Sequence of chain 1.P:
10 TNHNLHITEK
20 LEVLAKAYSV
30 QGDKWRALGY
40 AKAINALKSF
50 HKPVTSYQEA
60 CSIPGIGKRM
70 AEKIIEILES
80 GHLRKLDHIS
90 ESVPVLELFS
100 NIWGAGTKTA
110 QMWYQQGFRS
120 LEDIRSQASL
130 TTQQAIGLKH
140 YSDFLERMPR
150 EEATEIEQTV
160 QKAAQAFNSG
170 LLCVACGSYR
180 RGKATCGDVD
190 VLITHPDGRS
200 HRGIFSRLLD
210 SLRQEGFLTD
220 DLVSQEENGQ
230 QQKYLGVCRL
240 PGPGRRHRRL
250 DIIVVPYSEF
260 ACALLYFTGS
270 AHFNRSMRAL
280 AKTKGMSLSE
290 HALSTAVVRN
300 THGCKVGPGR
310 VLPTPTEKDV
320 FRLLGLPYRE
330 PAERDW

A protein and the small-molecule ligand that binds it are described below.
Small molecule (SMILES): Nc1ccn([C@H]2C[C@H](O[P](=O)(O)OC[C@H]3O[C@@H](n4cnc5c(=O)nc(N)[nH]c54)C[C@@H]3O)[C@@H](CO[P](=O)(O)O[C@H]3C[C@H](n4ccc(N)nc4=O)O[C@@H]3CO[P](=O)(O)O[C@H]3C[C@H](n4cnc5c(=O)nc(N)[nH]c54)O[C@@H]3COP(=O)(O)O)O2)c(=O)n1

Binding-site contacts:
Ligand atom N3 contacts residue GLY38 of chain 1.P at 3.4 Å.
Ligand atom O3' contacts residue MET69 of chain 1.P at 3.7 Å.
Ligand atom O5' contacts residue ARG35 of chain 1.P at 3.8 Å.
Ligand atom C6 contacts residue TRP34 of chain 1.P at 3.5 Å (hydrophobic).
Ligand atom N9 contacts residue ARG35 of chain 1.P at 3.9 Å.
Ligand atom O6 contacts residue TRP34 of chain 1.P at 3.3 Å.
Ligand atom C4 contacts residue TRP34 of chain 1.P at 3.5 Å (hydrophobic).
Ligand atom C2 contacts residue TRP34 of chain 1.P at 3.4 Å (hydrophobic).
Ligand atom OP3 contacts residue ARG68 of chain 1.P at 3.8 Å.
Ligand atom OP1 contacts residue GLY66 of chain 1.P at 2.8 Å (h-bond).
Ligand atom C5 contacts residue TRP34 of chain 1.P at 3.7 Å (hydrophobic).
Ligand atom O3' contacts residue GLY64 of chain 1.P at 3.6 Å (h-bond).
Ligand atom P contacts residue GLY66 of chain 1.P at 3.9 Å.
Ligand atom C5' contacts residue GLY64 of chain 1.P at 3.3 Å.
Ligand atom C4' contacts residue GLY64 of chain 1.P at 3.3 Å.
Ligand atom OP1 contacts residue TYR39 of chain 1.P at 2.7 Å (h-bond).
Ligand atom N3 contacts residue TRP34 of chain 1.P at 3.5 Å (h-bond).
Ligand atom C5' contacts residue GLY66 of chain 1.P at 3.8 Å.
Ligand atom P contacts residue GLY64 of chain 1.P at 3.8 Å.
Ligand atom N7 contacts residue ARG35 of chain 1.P at 3.9 Å.
Ligand atom OP1 contacts residue ARG68 of chain 1.P at 3.8 Å.
Ligand atom O6 contacts residue NA1 of chain 1.X at 3.8 Å.
Ligand atom C4' contacts residue TYR39 of chain 1.P at 3.8 Å (hydrophobic).
Ligand atom OP1 contacts residue ILE62 of chain 1.P at 3.9 Å.
Ligand atom OP2 contacts residue ARG68 of chain 1.P at 3.6 Å.
Ligand atom O3' contacts residue ILE65 of chain 1.P at 3.8 Å.
Ligand atom OP1 contacts residue GLY64 of chain 1.P at 2.8 Å (h-bond).
Ligand atom O5' contacts residue GLY66 of chain 1.P at 3.9 Å.
Ligand atom OP1 contacts residue MET69 of chain 1.P at 3.0 Å (h-bond).
Ligand atom N1 contacts residue TRP34 of chain 1.P at 3.6 Å (h-bond).
Ligand atom OP2 contacts residue ARG35 of chain 1.P at 3.4 Å (salt-bridge).
Ligand atom OP1 contacts residue PRO63 of chain 1.P at 3.5 Å.
Ligand atom OP3 contacts residue LYS72 of chain 1.P at 3.2 Å.
Ligand atom C8 contacts residue ARG35 of chain 1.P at 3.8 Å.
Ligand atom OP3 contacts residue TYR39 of chain 1.P at 3.7 Å.
Ligand atom OP1 contacts residue TYR27 of chain 1.P at 2.6 Å (h-bond).
Ligand atom O4' contacts residue TYR39 of chain 1.P at 3.7 Å.
Ligand atom OP1 contacts residue ILE65 of chain 1.P at 3.8 Å.
Ligand atom O5' contacts residue TYR39 of chain 1.P at 3.1 Å (h-bond).
Ligand atom P contacts residue TYR39 of chain 1.P at 3.4 Å.